A small-molecule ligand and the protein it binds are described below.
Small molecule (SMILES): O=C(CNCCc1c[nH]c2ccccc12)Nc1sc2c(c1C(=O)NCc1ccccc1)CCCC2

Binding-site contacts:
Ligand atom C23 contacts residue ASP219 of chain 1.A at 3.5 Å.
Ligand atom N12 contacts residue THR222 of chain 1.A at 2.9 Å (h-bond).
Ligand atom C23 contacts residue GLY221 of chain 1.A at 3.6 Å.
Ligand atom C13 contacts residue DMS1 of chain 1.C at 3.5 Å.
Ligand atom N20 contacts residue THR222 of chain 1.A at 3.3 Å (h-bond).
Ligand atom O22 contacts residue TYR79 of chain 1.A at 3.3 Å.
Ligand atom C28 contacts residue ASP81 of chain 1.A at 3.7 Å.
Ligand atom C21 contacts residue GLY37 of chain 1.A at 3.8 Å.
Ligand atom N29 contacts residue DMS1 of chain 1.C at 3.2 Å.
Ligand atom C23 contacts residue ASP35 of chain 1.A at 3.2 Å.
Ligand atom C25 contacts residue TYR79 of chain 1.A at 3.8 Å (hydrophobic).
Ligand atom C25 contacts residue GLY221 of chain 1.A at 3.2 Å.
Ligand atom S7 contacts residue ILE217 of chain 1.A at 3.7 Å.
Ligand atom C19 contacts residue ASP81 of chain 1.A at 3.5 Å.
Ligand atom C35 contacts residue SER115 of chain 1.A at 3.2 Å.
Ligand atom C30 contacts residue PHE116 of chain 1.A at 3.7 Å (hydrophobic).
Ligand atom C30 contacts residue DMS1 of chain 1.C at 3.6 Å.
Ligand atom C32 contacts residue ASP33 of chain 1.A at 3.6 Å.
Ligand atom C26 contacts residue ASP35 of chain 1.A at 3.8 Å.
Ligand atom C28 contacts residue DMS1 of chain 1.C at 3.4 Å.
Ligand atom C21 contacts residue ASP219 of chain 1.A at 3.6 Å.
Ligand atom C1 contacts residue PHE194 of chain 1.A at 3.5 Å (hydrophobic).
Ligand atom N24 contacts residue ASP35 of chain 1.A at 2.5 Å (salt-bridge).
Ligand atom O11 contacts residue GLY80 of chain 1.A at 3.2 Å (h-bond).
Ligand atom C8 contacts residue ASP219 of chain 1.A at 3.5 Å.
Ligand atom C19 contacts residue DMS1 of chain 1.C at 3.6 Å.
Ligand atom C13 contacts residue THR222 of chain 1.A at 3.2 Å.
Ligand atom C18 contacts residue ASP81 of chain 1.A at 3.7 Å.
Ligand atom C33 contacts residue ASP33 of chain 1.A at 3.5 Å.
Ligand atom C25 contacts residue ASP35 of chain 1.A at 3.7 Å.
Ligand atom C28 contacts residue SER83 of chain 1.A at 3.1 Å.
Ligand atom C31 contacts residue PHE116 of chain 1.A at 3.7 Å (hydrophobic).
Ligand atom N29 contacts residue SER83 of chain 1.A at 2.9 Å (h-bond).
Ligand atom N29 contacts residue ASP81 of chain 1.A at 3.1 Å (salt-bridge).
Ligand atom N24 contacts residue GLY221 of chain 1.A at 3.5 Å (h-bond).
Ligand atom N24 contacts residue TYR79 of chain 1.A at 3.7 Å.
Ligand atom C16 contacts residue ILE300 of chain 1.A at 3.5 Å (hydrophobic).
Ligand atom C26 contacts residue TYR79 of chain 1.A at 3.6 Å (hydrophobic).
Ligand atom C6 contacts residue ILE302 of chain 1.A at 3.4 Å (hydrophobic).
Ligand atom N20 contacts residue ASP219 of chain 1.A at 2.8 Å (salt-bridge).

Sequence of chain 1.A:
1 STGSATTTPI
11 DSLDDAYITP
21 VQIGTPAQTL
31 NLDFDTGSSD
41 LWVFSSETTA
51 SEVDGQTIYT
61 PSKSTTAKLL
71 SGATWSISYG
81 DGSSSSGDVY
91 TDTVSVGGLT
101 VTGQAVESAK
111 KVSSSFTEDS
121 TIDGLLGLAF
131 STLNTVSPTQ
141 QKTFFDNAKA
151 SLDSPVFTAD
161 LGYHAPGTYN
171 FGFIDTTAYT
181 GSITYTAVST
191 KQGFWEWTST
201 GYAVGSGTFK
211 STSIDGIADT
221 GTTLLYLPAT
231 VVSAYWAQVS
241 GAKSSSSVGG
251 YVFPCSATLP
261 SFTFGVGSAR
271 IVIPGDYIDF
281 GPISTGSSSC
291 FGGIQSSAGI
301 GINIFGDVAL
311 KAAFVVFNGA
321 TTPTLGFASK